Binding-site contacts:
Ligand atom C8 contacts residue ASN227 of chain 3.A at 3.5 Å.
Ligand atom C1 contacts residue ASN153 of chain 3.A at 1.4 Å.
Ligand atom C5 contacts residue ASN153 of chain 3.A at 3.7 Å.
Ligand atom O7 contacts residue ASN227 of chain 3.A at 3.7 Å.
Ligand atom C2 contacts residue ASN153 of chain 3.A at 2.4 Å.
Ligand atom C7 contacts residue ASN227 of chain 3.A at 3.7 Å.
Ligand atom O5 contacts residue ASN153 of chain 3.A at 2.4 Å (h-bond).
Ligand atom C3 contacts residue ASN153 of chain 3.A at 3.7 Å.
Ligand atom C7 contacts residue ASN153 of chain 3.A at 3.6 Å.
Ligand atom C4 contacts residue ASN153 of chain 3.A at 4.2 Å.
Ligand atom N2 contacts residue ASN153 of chain 3.A at 2.8 Å (h-bond).
Ligand atom O7 contacts residue ASN153 of chain 3.A at 4.0 Å.

The protein below binds the small molecule below.
Small molecule (SMILES): CC(=O)N[C@H]1[C@H](O[C@H]2[C@H](O)[C@@H](NC(C)=O)CO[C@@H]2CO)O[C@H](CO)[C@@H](O)[C@@H]1O

Sequence of chain 3.A:
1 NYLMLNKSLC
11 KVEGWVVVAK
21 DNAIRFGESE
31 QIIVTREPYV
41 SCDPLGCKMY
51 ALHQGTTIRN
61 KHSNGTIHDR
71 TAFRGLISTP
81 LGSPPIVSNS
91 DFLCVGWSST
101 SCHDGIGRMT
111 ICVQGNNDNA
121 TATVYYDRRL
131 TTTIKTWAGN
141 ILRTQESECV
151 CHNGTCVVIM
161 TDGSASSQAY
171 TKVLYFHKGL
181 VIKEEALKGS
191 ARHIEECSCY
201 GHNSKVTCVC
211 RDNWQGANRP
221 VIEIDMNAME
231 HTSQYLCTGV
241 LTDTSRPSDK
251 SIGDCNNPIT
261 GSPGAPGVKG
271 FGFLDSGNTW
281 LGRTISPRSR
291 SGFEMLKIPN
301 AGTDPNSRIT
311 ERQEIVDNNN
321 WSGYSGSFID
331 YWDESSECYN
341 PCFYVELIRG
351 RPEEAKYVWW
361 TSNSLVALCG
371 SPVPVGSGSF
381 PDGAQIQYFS